Sequence of chain 1.B:
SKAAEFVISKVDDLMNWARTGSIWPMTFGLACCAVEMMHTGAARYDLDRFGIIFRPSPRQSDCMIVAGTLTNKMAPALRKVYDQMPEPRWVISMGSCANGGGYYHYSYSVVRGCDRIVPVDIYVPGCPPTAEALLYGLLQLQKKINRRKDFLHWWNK

A small-molecule ligand and the protein it binds are described below.
Small molecule (SMILES): COC1=C(OC)C(=O)C(C/C=C(\C)CC/C=C(\C)CC/C=C(\C)CC/C=C(/C)CC/C=C(\C)CC/C=C(\C)CC/C=C(\C)CC/C=C(/C)CCC=C(C)C)=C(C)C1=O

Sequence of chain 1.H:
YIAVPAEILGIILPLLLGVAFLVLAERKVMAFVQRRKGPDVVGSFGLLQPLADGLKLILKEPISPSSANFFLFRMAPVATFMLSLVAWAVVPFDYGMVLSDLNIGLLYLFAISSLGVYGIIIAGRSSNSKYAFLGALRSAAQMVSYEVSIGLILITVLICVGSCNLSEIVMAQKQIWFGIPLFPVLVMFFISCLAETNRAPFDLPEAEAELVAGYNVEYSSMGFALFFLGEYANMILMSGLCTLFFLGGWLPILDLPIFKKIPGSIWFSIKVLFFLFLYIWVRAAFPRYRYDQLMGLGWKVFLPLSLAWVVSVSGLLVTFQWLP

Sequence of chain 1.A:
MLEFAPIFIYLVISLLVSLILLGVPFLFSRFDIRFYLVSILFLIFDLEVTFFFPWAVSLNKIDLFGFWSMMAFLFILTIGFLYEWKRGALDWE

Binding-site contacts:
Ligand atom C1M contacts residue ASP54 of chain 1.H at 3.5 Å.
Ligand atom O5 contacts residue LEU58 of chain 1.H at 3.8 Å.
Ligand atom O5 contacts residue LEU230 of chain 1.H at 3.4 Å.
Ligand atom C3M contacts residue ILE114 of chain 1.B at 3.8 Å (hydrophobic).
Ligand atom C8 contacts residue GLY55 of chain 1.H at 3.8 Å.
Ligand atom C3M contacts residue TRP85 of chain 1.B at 3.6 Å (hydrophobic).
Ligand atom C12 contacts residue ALA21 of chain 1.H at 3.7 Å (hydrophobic).
Ligand atom C18 contacts residue GLY55 of chain 1.H at 3.8 Å.
Ligand atom C2 contacts residue VAL24 of chain 1.H at 3.6 Å (hydrophobic).
Ligand atom O3 contacts residue VAL24 of chain 1.H at 4.0 Å.
Ligand atom C6 contacts residue ASP54 of chain 1.H at 3.9 Å.
Ligand atom C4M contacts residue PHE229 of chain 1.H at 3.4 Å (hydrophobic).
Ligand atom C10 contacts residue LEU230 of chain 1.H at 3.5 Å (hydrophobic).
Ligand atom C3 contacts residue PHE229 of chain 1.H at 3.6 Å (hydrophobic).
Ligand atom C21 contacts residue ILE59 of chain 1.H at 3.4 Å (hydrophobic).
Ligand atom O3 contacts residue PHE229 of chain 1.H at 3.2 Å.
Ligand atom C11 contacts residue PRO51 of chain 1.H at 3.7 Å (hydrophobic).
Ligand atom C18 contacts residue ILE59 of chain 1.H at 3.8 Å (hydrophobic).
Ligand atom C23 contacts residue ILE59 of chain 1.H at 3.4 Å (hydrophobic).
Ligand atom C4 contacts residue PHE229 of chain 1.H at 3.9 Å (hydrophobic).
Ligand atom C25 contacts residue VAL25 of chain 1.A at 3.9 Å (hydrophobic).
Ligand atom C7 contacts residue ASP54 of chain 1.H at 3.7 Å.
Ligand atom C1M contacts residue PRO51 of chain 1.H at 3.7 Å (hydrophobic).
Ligand atom C1M contacts residue VAL24 of chain 1.H at 3.9 Å (hydrophobic).
Ligand atom O5 contacts residue PHE229 of chain 1.H at 3.7 Å.
Ligand atom O4 contacts residue LEU58 of chain 1.H at 3.3 Å.
Ligand atom C5 contacts residue LEU58 of chain 1.H at 3.8 Å (hydrophobic).
Ligand atom C4M contacts residue PHE225 of chain 1.H at 3.4 Å (hydrophobic).
Ligand atom C2 contacts residue ASP54 of chain 1.H at 3.5 Å.
Ligand atom C7 contacts residue GLY55 of chain 1.H at 3.4 Å.
Ligand atom O2 contacts residue ASP54 of chain 1.H at 2.9 Å (salt-bridge).
Ligand atom O4 contacts residue TRP85 of chain 1.B at 3.1 Å.
Ligand atom C10 contacts residue ALA21 of chain 1.H at 3.5 Å (hydrophobic).
Ligand atom O2 contacts residue VAL24 of chain 1.H at 3.5 Å.
Ligand atom C4 contacts residue TRP85 of chain 1.B at 3.7 Å (hydrophobic).
Ligand atom C1 contacts residue ASP54 of chain 1.H at 3.7 Å.
Ligand atom C7 contacts residue PRO51 of chain 1.H at 3.8 Å (hydrophobic).
Ligand atom O2 contacts residue ARG28 of chain 1.H at 3.3 Å (salt-bridge).
Ligand atom C16 contacts residue LEU22 of chain 1.A at 3.8 Å (hydrophobic).
Ligand atom C25 contacts residue LEU22 of chain 1.A at 3.7 Å (hydrophobic).